Sequence of chain 3.A:
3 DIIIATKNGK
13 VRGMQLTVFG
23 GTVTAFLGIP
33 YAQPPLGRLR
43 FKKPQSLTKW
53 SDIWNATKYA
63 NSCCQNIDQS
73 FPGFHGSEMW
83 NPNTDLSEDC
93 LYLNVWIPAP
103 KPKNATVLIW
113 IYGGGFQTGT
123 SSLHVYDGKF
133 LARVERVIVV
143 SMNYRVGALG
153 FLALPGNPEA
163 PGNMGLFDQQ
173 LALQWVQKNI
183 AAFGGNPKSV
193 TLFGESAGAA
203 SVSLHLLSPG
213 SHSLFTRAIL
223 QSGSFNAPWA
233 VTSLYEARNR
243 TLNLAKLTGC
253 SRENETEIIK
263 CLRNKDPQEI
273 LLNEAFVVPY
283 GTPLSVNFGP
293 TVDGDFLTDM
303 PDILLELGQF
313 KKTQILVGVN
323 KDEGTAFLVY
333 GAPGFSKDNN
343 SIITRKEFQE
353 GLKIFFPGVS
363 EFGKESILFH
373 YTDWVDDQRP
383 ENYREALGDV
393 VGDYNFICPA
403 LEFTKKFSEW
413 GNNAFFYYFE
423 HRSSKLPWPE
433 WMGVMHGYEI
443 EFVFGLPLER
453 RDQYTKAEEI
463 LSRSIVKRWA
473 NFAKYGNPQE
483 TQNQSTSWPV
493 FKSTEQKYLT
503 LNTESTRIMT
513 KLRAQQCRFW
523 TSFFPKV

Binding-site contacts:
Ligand atom C3 contacts residue ASN57 of chain 3.A at 3.8 Å.
Ligand atom C7 contacts residue ASN57 of chain 3.A at 3.5 Å.
Ligand atom O5 contacts residue ARG14 of chain 3.A at 3.4 Å (salt-bridge).
Ligand atom O5 contacts residue ASN57 of chain 3.A at 2.5 Å (h-bond).
Ligand atom C1 contacts residue ARG14 of chain 3.A at 3.6 Å.
Ligand atom C5 contacts residue ARG14 of chain 3.A at 3.6 Å.
Ligand atom N2 contacts residue ASN57 of chain 3.A at 2.8 Å (h-bond).
Ligand atom C2 contacts residue ASN57 of chain 3.A at 2.4 Å.
Ligand atom C5 contacts residue ASN57 of chain 3.A at 3.8 Å.
Ligand atom C1 contacts residue ASN57 of chain 3.A at 1.5 Å.
Ligand atom C6 contacts residue ARG14 of chain 3.A at 4.1 Å.
Ligand atom C4 contacts residue ASN57 of chain 3.A at 4.3 Å.
Ligand atom C8 contacts residue ASN57 of chain 3.A at 3.9 Å.
Ligand atom O7 contacts residue ASN57 of chain 3.A at 4.4 Å.

A protein and the small-molecule ligand that binds it are described below.
Small molecule (SMILES): CC(=O)N[C@H]1[C@H](O[C@H]2[C@H](O)[C@@H](NC(C)=O)CO[C@@H]2CO[C@@H]2O[C@@H](C)[C@@H](O)[C@@H](O)[C@@H]2O)O[C@H](CO)[C@@H](O[C@H]2O[C@H](CO)[C@@H](O)[C@H](O[C@H]3O[C@H](CO)[C@@H](O)[C@H](O)[C@@H]3O)[C@@H]2O)[C@@H]1O